This small molecule binds to this protein.
Small molecule (SMILES): O=C(Cc1ccc(O)cc1)Nc1ncc(-c2ccc(O)cc2)nc1Cc1ccccc1

Sequence of chain 1.A:
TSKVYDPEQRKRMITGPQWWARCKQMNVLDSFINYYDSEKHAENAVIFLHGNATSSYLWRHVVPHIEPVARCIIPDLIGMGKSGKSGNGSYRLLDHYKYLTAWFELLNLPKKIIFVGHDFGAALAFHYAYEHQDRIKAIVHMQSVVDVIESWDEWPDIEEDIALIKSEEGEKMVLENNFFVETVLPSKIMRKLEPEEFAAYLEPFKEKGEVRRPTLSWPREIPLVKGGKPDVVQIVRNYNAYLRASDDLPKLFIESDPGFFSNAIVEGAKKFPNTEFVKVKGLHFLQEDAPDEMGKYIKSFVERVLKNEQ

Binding-site contacts:
Ligand atom C10 contacts residue ILE223 of chain 1.A at 3.6 Å (hydrophobic).
Ligand atom C29 contacts residue HIS285 of chain 1.A at 3.7 Å.
Ligand atom N1 contacts residue TRP156 of chain 1.A at 3.7 Å.
Ligand atom C13 contacts residue TRP156 of chain 1.A at 3.4 Å (hydrophobic).
Ligand atom C29 contacts residue ILE266 of chain 1.A at 3.6 Å (hydrophobic).
Ligand atom C31 contacts residue GLN144 of chain 1.A at 3.4 Å.
Ligand atom C31 contacts residue HIS285 of chain 1.A at 3.7 Å.
Ligand atom C14 contacts residue VAL146 of chain 1.A at 3.9 Å (hydrophobic).
Ligand atom C5 contacts residue ILE159 of chain 1.A at 3.9 Å (hydrophobic).
Ligand atom C2 contacts residue ILE223 of chain 1.A at 3.7 Å (hydrophobic).
Ligand atom C30 contacts residue ILE266 of chain 1.A at 3.5 Å (hydrophobic).
Ligand atom O17 contacts residue VAL147 of chain 1.A at 3.4 Å.
Ligand atom O17 contacts residue TRP156 of chain 1.A at 3.7 Å.
Ligand atom N4 contacts residue ILE159 of chain 1.A at 3.6 Å.
Ligand atom C11 contacts residue VAL146 of chain 1.A at 3.9 Å (hydrophobic).
Ligand atom O33 contacts residue PHE121 of chain 1.A at 3.8 Å.
Ligand atom C6 contacts residue PHE262 of chain 1.A at 3.8 Å (hydrophobic).
Ligand atom C30 contacts residue HIS285 of chain 1.A at 3.5 Å.
Ligand atom C20 contacts residue PHE262 of chain 1.A at 3.6 Å (hydrophobic).
Ligand atom O33 contacts residue ILE223 of chain 1.A at 3.9 Å.
Ligand atom C13 contacts residue VAL146 of chain 1.A at 3.6 Å (hydrophobic).
Ligand atom C19 contacts residue PHE261 of chain 1.A at 3.8 Å (hydrophobic).
Ligand atom C32 contacts residue ASP120 of chain 1.A at 3.5 Å.
Ligand atom C16 contacts residue ILE150 of chain 1.A at 3.8 Å (hydrophobic).
Ligand atom C14 contacts residue ASP148 of chain 1.A at 3.8 Å.
Ligand atom C24 contacts residue PHE261 of chain 1.A at 3.7 Å (hydrophobic).
Ligand atom C21 contacts residue ASP162 of chain 1.A at 3.8 Å.
Ligand atom C13 contacts residue SER145 of chain 1.A at 3.3 Å.
Ligand atom C14 contacts residue TRP156 of chain 1.A at 3.4 Å (hydrophobic).
Ligand atom C12 contacts residue VAL146 of chain 1.A at 3.7 Å (hydrophobic).
Ligand atom C16 contacts residue PRO224 of chain 1.A at 3.6 Å (hydrophobic).
Ligand atom N7 contacts residue PHE261 of chain 1.A at 3.8 Å.
Ligand atom C12 contacts residue TRP156 of chain 1.A at 3.9 Å (hydrophobic).
Ligand atom C15 contacts residue ASP148 of chain 1.A at 3.1 Å.
Ligand atom O17 contacts residue ASP148 of chain 1.A at 3.6 Å.
Ligand atom C26 contacts residue ACT1 of chain 1.D at 3.8 Å.
Ligand atom C5 contacts residue PHE262 of chain 1.A at 3.7 Å (hydrophobic).
Ligand atom C30 contacts residue GLN144 of chain 1.A at 3.3 Å.
Ligand atom N4 contacts residue TRP156 of chain 1.A at 3.9 Å.
Ligand atom C15 contacts residue TRP156 of chain 1.A at 3.8 Å (hydrophobic).